A protein and the small-molecule ligand that binds it are described below.
Small molecule (SMILES): O=c1c2cc(-c3ccc(F)cc3)cc(O)c2ncn1CCCCCn1ccc2cnccc21

Sequence of chain 1.A:
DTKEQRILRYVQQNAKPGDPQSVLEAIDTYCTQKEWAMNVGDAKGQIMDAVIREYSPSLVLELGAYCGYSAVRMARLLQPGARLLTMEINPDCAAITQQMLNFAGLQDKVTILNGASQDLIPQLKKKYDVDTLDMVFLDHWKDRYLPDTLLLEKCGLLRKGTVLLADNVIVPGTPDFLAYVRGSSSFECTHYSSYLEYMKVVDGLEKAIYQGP

Binding-site contacts:
Ligand atom N24 contacts residue ALA118 of chain 1.A at 3.6 Å.
Ligand atom C26 contacts residue TRP143 of chain 1.A at 3.4 Å (hydrophobic).
Ligand atom O5 contacts residue GLU199 of chain 1.A at 2.5 Å (salt-bridge).
Ligand atom C20 contacts residue ILE91 of chain 1.A at 3.5 Å (hydrophobic).
Ligand atom O5 contacts residue MG1 of chain 1.B at 2.1 Å.
Ligand atom C20 contacts residue GLY66 of chain 1.A at 3.5 Å.
Ligand atom C4 contacts residue ASN170 of chain 1.A at 3.2 Å.
Ligand atom C20 contacts residue MET89 of chain 1.A at 3.3 Å (hydrophobic).
Ligand atom C17 contacts residue ILE91 of chain 1.A at 3.7 Å (hydrophobic).
Ligand atom C20 contacts residue GLU90 of chain 1.A at 3.7 Å.
Ligand atom N18 contacts residue ILE91 of chain 1.A at 3.5 Å.
Ligand atom C19 contacts residue GLU90 of chain 1.A at 3.6 Å.
Ligand atom C4 contacts residue GLU199 of chain 1.A at 3.1 Å.
Ligand atom C14 contacts residue MET40 of chain 1.A at 3.6 Å (hydrophobic).
Ligand atom N24 contacts residue SER119 of chain 1.A at 2.9 Å (h-bond).
Ligand atom N8 contacts residue MG1 of chain 1.B at 2.3 Å.
Ligand atom C4 contacts residue MG1 of chain 1.B at 2.9 Å.
Ligand atom C17 contacts residue TRP143 of chain 1.A at 3.6 Å (hydrophobic).
Ligand atom C3 contacts residue ASN170 of chain 1.A at 3.5 Å.
Ligand atom N10 contacts residue MET40 of chain 1.A at 3.7 Å.
Ligand atom N8 contacts residue ASN170 of chain 1.A at 2.9 Å (h-bond).
Ligand atom C9 contacts residue MG1 of chain 1.B at 3.3 Å.
Ligand atom C6 contacts residue MET40 of chain 1.A at 3.6 Å (hydrophobic).
Ligand atom C13 contacts residue ASP141 of chain 1.A at 3.6 Å.
Ligand atom C23 contacts residue SER119 of chain 1.A at 3.4 Å.
Ligand atom C3 contacts residue GLU199 of chain 1.A at 3.3 Å.
Ligand atom O5 contacts residue ASN170 of chain 1.A at 2.8 Å (h-bond).
Ligand atom C30 contacts residue D1D1 of chain 1.G at 3.6 Å.
Ligand atom C19 contacts residue GLY66 of chain 1.A at 3.6 Å.
Ligand atom N8 contacts residue ASP141 of chain 1.A at 3.0 Å (salt-bridge).
Ligand atom C13 contacts residue HIS142 of chain 1.A at 3.4 Å.
Ligand atom C21 contacts residue ILE91 of chain 1.A at 3.5 Å (hydrophobic).
Ligand atom C21 contacts residue HIS142 of chain 1.A at 3.7 Å.
Ligand atom C9 contacts residue ASP141 of chain 1.A at 3.2 Å.
Ligand atom O5 contacts residue ASP169 of chain 1.A at 3.3 Å (salt-bridge).
Ligand atom C7 contacts residue MG1 of chain 1.B at 3.0 Å.
Ligand atom C7 contacts residue ASN170 of chain 1.A at 3.2 Å.
Ligand atom F33 contacts residue D1D1 of chain 1.G at 3.3 Å.
Ligand atom C11 contacts residue MET40 of chain 1.A at 3.5 Å (hydrophobic).
Ligand atom C16 contacts residue HIS142 of chain 1.A at 3.7 Å.